Sequence of chain 1.B:
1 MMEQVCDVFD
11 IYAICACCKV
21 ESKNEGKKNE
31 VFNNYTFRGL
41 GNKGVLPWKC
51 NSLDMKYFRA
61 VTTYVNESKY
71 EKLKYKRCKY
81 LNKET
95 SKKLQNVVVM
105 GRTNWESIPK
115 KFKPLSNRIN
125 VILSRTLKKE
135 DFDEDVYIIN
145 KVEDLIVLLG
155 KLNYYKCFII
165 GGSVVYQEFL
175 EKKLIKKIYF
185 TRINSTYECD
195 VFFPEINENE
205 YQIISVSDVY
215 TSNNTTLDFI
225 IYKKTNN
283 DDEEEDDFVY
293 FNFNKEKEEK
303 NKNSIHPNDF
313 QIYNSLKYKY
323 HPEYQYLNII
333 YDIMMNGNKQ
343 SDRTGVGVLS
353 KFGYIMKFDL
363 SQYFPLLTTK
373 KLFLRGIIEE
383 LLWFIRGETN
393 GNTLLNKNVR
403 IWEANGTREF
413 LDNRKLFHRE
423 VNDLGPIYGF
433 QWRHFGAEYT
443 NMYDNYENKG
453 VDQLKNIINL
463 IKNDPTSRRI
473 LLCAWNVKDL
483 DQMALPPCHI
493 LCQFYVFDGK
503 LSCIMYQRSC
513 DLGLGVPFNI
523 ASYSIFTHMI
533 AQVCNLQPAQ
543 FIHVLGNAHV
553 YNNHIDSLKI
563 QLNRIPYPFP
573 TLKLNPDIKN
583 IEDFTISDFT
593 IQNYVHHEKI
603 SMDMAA

This protein binds this small molecule.
Small molecule (SMILES): COc1cc(Cc2cnc(N)nc2N)cc(OC)c1OC

Binding-site contacts:
Ligand atom C6 contacts residue NDP1 of chain 1.G at 3.5 Å.
Ligand atom C20 contacts residue PHE58 of chain 1.B at 3.4 Å (hydrophobic).
Ligand atom C17 contacts residue PRO113 of chain 1.B at 3.6 Å (hydrophobic).
Ligand atom C8 contacts residue NDP1 of chain 1.G at 3.9 Å.
Ligand atom C3 contacts residue CYS15 of chain 1.B at 3.8 Å (hydrophobic).
Ligand atom N5 contacts residue PHE58 of chain 1.B at 3.7 Å.
Ligand atom C9 contacts residue NDP1 of chain 1.G at 3.9 Å.
Ligand atom C1 contacts residue ASP54 of chain 1.B at 3.8 Å.
Ligand atom C21 contacts residue PHE58 of chain 1.B at 3.9 Å (hydrophobic).
Ligand atom N5 contacts residue NDP1 of chain 1.G at 3.8 Å.
Ligand atom N7 contacts residue NDP1 of chain 1.G at 3.6 Å.
Ligand atom N5 contacts residue CYS15 of chain 1.B at 3.4 Å.
Ligand atom O19 contacts residue MET55 of chain 1.B at 3.7 Å.
Ligand atom C20 contacts residue MET55 of chain 1.B at 3.8 Å (hydrophobic).
Ligand atom C14 contacts residue SER111 of chain 1.B at 3.8 Å.
Ligand atom C14 contacts residue ASN108 of chain 1.B at 3.8 Å.
Ligand atom C3 contacts residue ASP54 of chain 1.B at 3.6 Å.
Ligand atom C17 contacts residue LEU46 of chain 1.B at 3.8 Å (hydrophobic).
Ligand atom C6 contacts residue PHE58 of chain 1.B at 3.6 Å (hydrophobic).
Ligand atom O16 contacts residue PRO113 of chain 1.B at 3.4 Å.
Ligand atom N4 contacts residue CYS15 of chain 1.B at 3.1 Å (h-bond).
Ligand atom C8 contacts residue PHE58 of chain 1.B at 3.8 Å (hydrophobic).
Ligand atom N2 contacts residue ASP54 of chain 1.B at 2.9 Å (salt-bridge).
Ligand atom N7 contacts residue PHE58 of chain 1.B at 3.9 Å.
Ligand atom N7 contacts residue TYR170 of chain 1.B at 3.4 Å (h-bond).
Ligand atom N2 contacts residue ALA16 of chain 1.B at 3.8 Å.
Ligand atom N5 contacts residue ILE14 of chain 1.B at 3.7 Å.
Ligand atom N7 contacts residue ILE14 of chain 1.B at 2.9 Å (h-bond).
Ligand atom C9 contacts residue ILE164 of chain 1.B at 3.7 Å (hydrophobic).
Ligand atom N4 contacts residue ASP54 of chain 1.B at 2.7 Å (salt-bridge).
Ligand atom N7 contacts residue ILE164 of chain 1.B at 3.0 Å (h-bond).
Ligand atom C6 contacts residue ILE14 of chain 1.B at 3.8 Å (hydrophobic).
Ligand atom C12 contacts residue LEU46 of chain 1.B at 3.9 Å (hydrophobic).
Ligand atom C3 contacts residue ALA16 of chain 1.B at 3.6 Å (hydrophobic).
Ligand atom N4 contacts residue ALA16 of chain 1.B at 3.4 Å.
Ligand atom N4 contacts residue THR185 of chain 1.B at 3.4 Å (h-bond).
Ligand atom C14 contacts residue NDP1 of chain 1.G at 3.7 Å.
Ligand atom O13 contacts residue LEU46 of chain 1.B at 3.4 Å.
Ligand atom C3 contacts residue PHE58 of chain 1.B at 3.9 Å (hydrophobic).
Ligand atom N4 contacts residue ILE14 of chain 1.B at 4.0 Å.